The small molecule below binds the protein below.
Small molecule (SMILES): Nc1ncnc2[nH]cnc12

Sequence of chain 1.C:
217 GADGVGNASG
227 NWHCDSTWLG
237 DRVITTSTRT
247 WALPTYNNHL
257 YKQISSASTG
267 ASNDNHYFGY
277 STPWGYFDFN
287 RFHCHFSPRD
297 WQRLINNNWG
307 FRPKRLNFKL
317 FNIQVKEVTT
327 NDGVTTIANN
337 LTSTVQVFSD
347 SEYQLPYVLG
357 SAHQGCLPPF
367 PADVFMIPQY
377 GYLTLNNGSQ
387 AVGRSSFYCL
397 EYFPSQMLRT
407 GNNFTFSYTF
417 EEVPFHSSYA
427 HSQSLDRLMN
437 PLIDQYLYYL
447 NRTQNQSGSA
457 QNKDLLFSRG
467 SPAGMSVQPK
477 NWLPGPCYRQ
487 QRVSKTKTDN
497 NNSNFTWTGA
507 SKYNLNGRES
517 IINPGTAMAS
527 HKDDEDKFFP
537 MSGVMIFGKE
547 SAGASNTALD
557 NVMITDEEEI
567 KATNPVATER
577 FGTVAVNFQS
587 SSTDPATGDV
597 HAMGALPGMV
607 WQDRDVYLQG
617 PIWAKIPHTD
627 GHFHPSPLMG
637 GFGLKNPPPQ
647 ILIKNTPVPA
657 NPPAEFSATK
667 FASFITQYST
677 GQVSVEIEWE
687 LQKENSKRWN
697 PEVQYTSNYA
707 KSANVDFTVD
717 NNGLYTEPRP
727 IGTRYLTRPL

Binding-site contacts:
Ligand atom C5 contacts residue PRO631 of chain 1.C at 4.4 Å (hydrophobic).
Ligand atom N6 contacts residue GLY637 of chain 1.C at 3.4 Å (h-bond).
Ligand atom N1 contacts residue GLY639 of chain 1.C at 3.0 Å (h-bond).
Ligand atom C8 contacts residue HIS630 of chain 1.C at 3.3 Å.
Ligand atom C5 contacts residue PRO420 of chain 1.C at 4.5 Å (hydrophobic).
Ligand atom C2 contacts residue ILE622 of chain 1.C at 4.3 Å (hydrophobic).
Ligand atom N3 contacts residue GLY639 of chain 1.C at 4.2 Å.
Ligand atom N6 contacts residue PHE638 of chain 1.C at 3.7 Å.
Ligand atom N7 contacts residue ASP609 of chain 1.C at 4.0 Å.
Ligand atom C2 contacts residue GLY639 of chain 1.C at 2.9 Å.
Ligand atom N6 contacts residue GLY639 of chain 1.C at 3.5 Å (h-bond).
Ligand atom C6 contacts residue SER632 of chain 1.C at 4.0 Å.
Ligand atom N3 contacts residue PRO631 of chain 1.C at 4.1 Å.
Ligand atom N1 contacts residue PRO631 of chain 1.C at 4.2 Å.
Ligand atom N7 contacts residue HIS630 of chain 1.C at 3.7 Å.
Ligand atom N6 contacts residue PRO633 of chain 1.C at 4.4 Å.
Ligand atom C2 contacts residue PRO631 of chain 1.C at 4.2 Å (hydrophobic).
Ligand atom C4 contacts residue PRO631 of chain 1.C at 4.2 Å (hydrophobic).
Ligand atom N7 contacts residue SER632 of chain 1.C at 3.7 Å.
Ligand atom N1 contacts residue PHE638 of chain 1.C at 4.1 Å.
Ligand atom C5 contacts residue SER632 of chain 1.C at 3.9 Å.
Ligand atom N6 contacts residue SER632 of chain 1.C at 3.6 Å.
Ligand atom N9 contacts residue PRO631 of chain 1.C at 3.8 Å.
Ligand atom C6 contacts residue GLY639 of chain 1.C at 3.7 Å.
Ligand atom C6 contacts residue PRO631 of chain 1.C at 4.3 Å (hydrophobic).
Ligand atom N9 contacts residue HIS630 of chain 1.C at 4.4 Å.